Sequence of chain 1.B:
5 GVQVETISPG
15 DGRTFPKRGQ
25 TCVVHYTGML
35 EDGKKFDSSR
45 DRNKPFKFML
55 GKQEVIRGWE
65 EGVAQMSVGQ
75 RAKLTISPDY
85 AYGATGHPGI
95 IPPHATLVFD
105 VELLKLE

Binding-site contacts:
Ligand atom C15 contacts residue TRP63 of chain 1.B at 3.7 Å (hydrophobic).
Ligand atom O11 contacts residue PHE40 of chain 1.B at 3.4 Å.
Ligand atom O11 contacts residue TYR30 of chain 1.B at 3.4 Å.
Ligand atom C7 contacts residue TYR86 of chain 1.B at 3.7 Å (hydrophobic).
Ligand atom C8 contacts residue TYR86 of chain 1.B at 3.5 Å (hydrophobic).
Ligand atom O11 contacts residue ASP41 of chain 1.B at 3.2 Å (salt-bridge).
Ligand atom C18 contacts residue GLU58 of chain 1.B at 3.8 Å.
Ligand atom C4 contacts residue TYR86 of chain 1.B at 3.8 Å (hydrophobic).
Ligand atom O11 contacts residue PHE103 of chain 1.B at 3.7 Å.
Ligand atom C15 contacts residue PHE50 of chain 1.B at 3.6 Å (hydrophobic).
Ligand atom C4 contacts residue ILE60 of chain 1.B at 3.7 Å (hydrophobic).
Ligand atom C12 contacts residue TYR86 of chain 1.B at 3.3 Å (hydrophobic).
Ligand atom C34 contacts residue TYR86 of chain 1.B at 3.7 Å (hydrophobic).
Ligand atom O4 contacts residue TYR86 of chain 1.B at 2.7 Å (h-bond).
Ligand atom C12 contacts residue PHE103 of chain 1.B at 3.8 Å (hydrophobic).
Ligand atom O9 contacts residue ASP41 of chain 1.B at 3.0 Å (salt-bridge).
Ligand atom C14 contacts residue TYR30 of chain 1.B at 3.8 Å (hydrophobic).
Ligand atom C26 contacts residue PHE50 of chain 1.B at 3.7 Å (hydrophobic).
Ligand atom C13 contacts residue TYR30 of chain 1.B at 3.8 Å (hydrophobic).
Ligand atom O5 contacts residue ILE60 of chain 1.B at 2.8 Å (h-bond).
Ligand atom C26 contacts residue ARG46 of chain 1.B at 3.6 Å.
Ligand atom O10 contacts residue ASP41 of chain 1.B at 2.8 Å (salt-bridge).
Ligand atom C36 contacts residue ASP41 of chain 1.B at 3.4 Å.
Ligand atom C35 contacts residue TYR86 of chain 1.B at 3.7 Å (hydrophobic).
Ligand atom O5 contacts residue VAL59 of chain 1.B at 3.2 Å.
Ligand atom C16 contacts residue TRP63 of chain 1.B at 3.4 Å (hydrophobic).
Ligand atom O3 contacts residue TYR86 of chain 1.B at 3.5 Å (h-bond).
Ligand atom C44 contacts residue GLU58 of chain 1.B at 3.6 Å.
Ligand atom C3 contacts residue ALA85 of chain 1.B at 3.3 Å (hydrophobic).
Ligand atom C44 contacts residue PHE50 of chain 1.B at 3.6 Å (hydrophobic).
Ligand atom C10 contacts residue TYR86 of chain 1.B at 3.5 Å (hydrophobic).
Ligand atom O12 contacts residue HIS91 of chain 1.B at 3.7 Å.
Ligand atom C33 contacts residue HIS91 of chain 1.B at 3.7 Å.
Ligand atom O6 contacts residue GLU58 of chain 1.B at 2.7 Å (salt-bridge).
Ligand atom C30 contacts residue ASP41 of chain 1.B at 3.7 Å.
Ligand atom C37 contacts residue ASP41 of chain 1.B at 3.6 Å.
Ligand atom N1 contacts residue TYR86 of chain 1.B at 3.7 Å.
Ligand atom O9 contacts residue TYR30 of chain 1.B at 3.5 Å (h-bond).
Ligand atom C11 contacts residue TYR86 of chain 1.B at 3.6 Å (hydrophobic).
Ligand atom O4 contacts residue PHE103 of chain 1.B at 3.4 Å.

This protein binds this small molecule.
Small molecule (SMILES): C=CC[C@@H]1/C=C(\C)C[C@H](C)C[C@H](OC)[C@H]2O[C@@](O)(C(=O)C(=O)N3CCCC[C@H]3C(=O)O[C@H](/C(C)=C/[C@@H]3CC[C@@H](O)[C@H](OC)C3)[C@H](C)[C@@H](O)C/C1=N/NC(C)=O)[C@H](C)C[C@@H]2OC